A small-molecule ligand and the protein it binds are described below.
Small molecule (SMILES): CCCCC[C@H](CC(=O)NO)C(=O)N[C@H](C(=O)N1CCC[C@H]1CO)C(C)C

Sequence of chain 1.B:
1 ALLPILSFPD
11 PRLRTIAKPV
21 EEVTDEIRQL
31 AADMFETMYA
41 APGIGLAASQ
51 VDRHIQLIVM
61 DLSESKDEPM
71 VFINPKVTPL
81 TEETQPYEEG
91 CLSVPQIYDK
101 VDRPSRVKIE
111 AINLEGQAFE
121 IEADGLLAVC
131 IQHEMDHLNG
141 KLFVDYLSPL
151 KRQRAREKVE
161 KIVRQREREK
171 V

Binding-site contacts:
Ligand atom O4 contacts residue HIS133 of chain 1.B at 3.0 Å (h-bond).
Ligand atom C7 contacts residue ILE44 of chain 1.B at 3.8 Å (hydrophobic).
Ligand atom O2 contacts residue HIS137 of chain 1.B at 2.6 Å (h-bond).
Ligand atom O20 contacts residue GLY90 of chain 1.B at 2.8 Å (h-bond).
Ligand atom C8 contacts residue HIS133 of chain 1.B at 3.7 Å.
Ligand atom N1 contacts residue GLU134 of chain 1.B at 2.3 Å (salt-bridge).
Ligand atom C5 contacts residue GLU134 of chain 1.B at 3.7 Å.
Ligand atom C18 contacts residue GLY90 of chain 1.B at 3.9 Å.
Ligand atom C3 contacts residue GLU134 of chain 1.B at 3.2 Å.
Ligand atom N1 contacts residue GLN50 of chain 1.B at 2.7 Å (h-bond).
Ligand atom O4 contacts residue CYS91 of chain 1.B at 3.3 Å (h-bond).
Ligand atom N1 contacts residue ZN1 of chain 1.E at 3.0 Å.
Ligand atom N14 contacts residue GLY90 of chain 1.B at 3.4 Å (h-bond).
Ligand atom N1 contacts residue HIS133 of chain 1.B at 3.5 Å (h-bond).
Ligand atom O4 contacts residue GLN50 of chain 1.B at 3.5 Å (h-bond).
Ligand atom C3 contacts residue LEU92 of chain 1.B at 3.9 Å (hydrophobic).
Ligand atom C5 contacts residue LEU92 of chain 1.B at 3.7 Å (hydrophobic).
Ligand atom O4 contacts residue ZN1 of chain 1.E at 1.9 Å.
Ligand atom C24 contacts residue ILE44 of chain 1.B at 3.7 Å (hydrophobic).
Ligand atom O2 contacts residue GLN50 of chain 1.B at 2.4 Å (h-bond).
Ligand atom C3 contacts residue ZN1 of chain 1.E at 2.8 Å.
Ligand atom O2 contacts residue HIS133 of chain 1.B at 3.0 Å (h-bond).
Ligand atom C10 contacts residue HIS133 of chain 1.B at 3.8 Å.
Ligand atom C23 contacts residue ILE44 of chain 1.B at 3.8 Å (hydrophobic).
Ligand atom C3 contacts residue HIS133 of chain 1.B at 3.4 Å.
Ligand atom C11 contacts residue VAL129 of chain 1.B at 3.4 Å (hydrophobic).
Ligand atom O2 contacts residue GLU134 of chain 1.B at 2.6 Å (salt-bridge).
Ligand atom C3 contacts residue GLY45 of chain 1.B at 3.8 Å.
Ligand atom C7 contacts residue GLY45 of chain 1.B at 3.7 Å.
Ligand atom O13 contacts residue ILE44 of chain 1.B at 3.0 Å (h-bond).
Ligand atom C7 contacts residue GLU134 of chain 1.B at 3.5 Å.
Ligand atom N1 contacts residue GLY45 of chain 1.B at 3.5 Å (h-bond).
Ligand atom O20 contacts residue GLU89 of chain 1.B at 3.9 Å.
Ligand atom O4 contacts residue LEU92 of chain 1.B at 3.0 Å (h-bond).
Ligand atom C5 contacts residue GLY45 of chain 1.B at 3.3 Å.
Ligand atom C3 contacts residue GLN50 of chain 1.B at 3.5 Å.
Ligand atom O2 contacts residue ZN1 of chain 1.E at 2.3 Å.
Ligand atom C18 contacts residue CYS91 of chain 1.B at 3.8 Å (hydrophobic).
Ligand atom O13 contacts residue GLY43 of chain 1.B at 3.4 Å.
Ligand atom C17 contacts residue TYR98 of chain 1.B at 3.6 Å (hydrophobic).